The small molecule below binds the protein below.
Small molecule (SMILES): CC(=O)N[C@H]1[C@H](O[C@H]2[C@H](O)[C@@H](NC(C)=O)CO[C@@H]2CO)O[C@H](CO)[C@@H](O)[C@@H]1O

Sequence of chain 1.M:
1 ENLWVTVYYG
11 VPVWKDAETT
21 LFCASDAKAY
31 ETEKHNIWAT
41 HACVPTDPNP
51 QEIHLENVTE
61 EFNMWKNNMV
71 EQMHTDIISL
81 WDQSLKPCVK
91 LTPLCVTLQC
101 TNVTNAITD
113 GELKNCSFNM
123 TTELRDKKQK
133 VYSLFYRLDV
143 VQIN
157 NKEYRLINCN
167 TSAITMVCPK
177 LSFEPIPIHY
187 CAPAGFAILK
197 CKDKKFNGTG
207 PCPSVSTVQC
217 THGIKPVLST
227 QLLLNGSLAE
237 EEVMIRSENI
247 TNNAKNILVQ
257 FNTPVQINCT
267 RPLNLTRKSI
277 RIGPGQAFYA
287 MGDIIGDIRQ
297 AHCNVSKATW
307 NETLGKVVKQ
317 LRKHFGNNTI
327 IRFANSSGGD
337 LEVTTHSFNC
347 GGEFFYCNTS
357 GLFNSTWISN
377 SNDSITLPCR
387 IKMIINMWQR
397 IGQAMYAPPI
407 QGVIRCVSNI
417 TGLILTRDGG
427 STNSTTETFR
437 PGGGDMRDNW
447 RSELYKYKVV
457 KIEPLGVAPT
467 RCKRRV

Binding-site contacts:
Ligand atom C8 contacts residue ARG90 of chain 1.P at 3.6 Å.
Ligand atom C1 contacts residue ASN117 of chain 1.M at 1.4 Å.
Ligand atom C3 contacts residue ASN117 of chain 1.M at 3.8 Å.
Ligand atom O7 contacts residue ARG90 of chain 1.P at 4.4 Å.
Ligand atom C4 contacts residue ASN117 of chain 1.M at 4.2 Å.
Ligand atom C7 contacts residue VAL103 of chain 1.M at 4.4 Å (hydrophobic).
Ligand atom C8 contacts residue ILE290 of chain 1.M at 3.7 Å (hydrophobic).
Ligand atom N2 contacts residue ASN117 of chain 1.M at 2.9 Å (h-bond).
Ligand atom O7 contacts residue VAL103 of chain 1.M at 4.2 Å.
Ligand atom O7 contacts residue TYR134 of chain 1.M at 3.6 Å.
Ligand atom C8 contacts residue VAL103 of chain 1.M at 3.9 Å (hydrophobic).
Ligand atom C8 contacts residue TYR134 of chain 1.M at 4.2 Å (hydrophobic).
Ligand atom C7 contacts residue ARG90 of chain 1.P at 4.3 Å.
Ligand atom O5 contacts residue ASN117 of chain 1.M at 2.3 Å (h-bond).
Ligand atom C5 contacts residue ASN117 of chain 1.M at 3.6 Å.
Ligand atom O6 contacts residue ASN117 of chain 1.M at 4.5 Å.
Ligand atom C8 contacts residue LEU136 of chain 1.M at 4.4 Å (hydrophobic).
Ligand atom C7 contacts residue ASN117 of chain 1.M at 3.5 Å.
Ligand atom C2 contacts residue ASN117 of chain 1.M at 2.5 Å.
Ligand atom C7 contacts residue TYR134 of chain 1.M at 4.0 Å (hydrophobic).
Ligand atom O7 contacts residue ASN117 of chain 1.M at 3.7 Å.

Sequence of chain 1.P:
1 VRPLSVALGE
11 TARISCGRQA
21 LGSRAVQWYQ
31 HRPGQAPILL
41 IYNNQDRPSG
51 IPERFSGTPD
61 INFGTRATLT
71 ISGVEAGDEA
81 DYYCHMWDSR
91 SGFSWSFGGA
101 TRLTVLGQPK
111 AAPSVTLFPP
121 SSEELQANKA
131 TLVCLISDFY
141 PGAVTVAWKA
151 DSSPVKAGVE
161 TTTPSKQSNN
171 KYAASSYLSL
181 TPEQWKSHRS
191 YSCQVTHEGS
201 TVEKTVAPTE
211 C